A protein and the small-molecule ligand that binds it are described below.
Small molecule (SMILES): Nc1nc2c(ncn2[C@@H]2O[C@H](CO[P](=O)(O)O[P](=O)(O)NP(=O)(O)O)[C@@H](O)[C@H]2O)c(=O)[nH]1

Binding-site contacts:
Ligand atom N2 contacts residue ASP119 of chain 1.A at 3.1 Å (salt-bridge).
Ligand atom O1A contacts residue SER17 of chain 1.A at 3.5 Å (h-bond).
Ligand atom O2G contacts residue MG1 of chain 1.B at 2.3 Å.
Ligand atom N3B contacts residue GLY13 of chain 1.A at 3.1 Å (h-bond).
Ligand atom O3A contacts residue GLY15 of chain 1.A at 3.2 Å (h-bond).
Ligand atom PB contacts residue MG1 of chain 1.B at 3.2 Å.
Ligand atom N7 contacts residue ASN116 of chain 1.A at 3.2 Å (h-bond).
Ligand atom O6 contacts residue ALA146 of chain 1.A at 2.8 Å (h-bond).
Ligand atom O1B contacts residue GLY15 of chain 1.A at 3.1 Å (h-bond).
Ligand atom O1A contacts residue ALA18 of chain 1.A at 2.9 Å (h-bond).
Ligand atom C8 contacts residue ALA18 of chain 1.A at 3.5 Å (hydrophobic).
Ligand atom O1G contacts residue PRO34 of chain 1.A at 3.6 Å.
Ligand atom O2' contacts residue PHE28 of chain 1.A at 3.2 Å.
Ligand atom N3 contacts residue PHE28 of chain 1.A at 3.6 Å.
Ligand atom PG contacts residue MG1 of chain 1.B at 3.2 Å.
Ligand atom N7 contacts residue ALA18 of chain 1.A at 3.6 Å.
Ligand atom O2B contacts residue MG1 of chain 1.B at 2.2 Å.
Ligand atom N1 contacts residue ASP119 of chain 1.A at 2.9 Å (salt-bridge).
Ligand atom O2G contacts residue THR35 of chain 1.A at 3.0 Å (h-bond).
Ligand atom O6 contacts residue SER145 of chain 1.A at 3.5 Å.
Ligand atom O1A contacts residue GLY15 of chain 1.A at 3.4 Å.
Ligand atom O2B contacts residue LYS16 of chain 1.A at 3.4 Å (salt-bridge).
Ligand atom C2' contacts residue VAL29 of chain 1.A at 3.5 Å (hydrophobic).
Ligand atom O3G contacts residue LYS16 of chain 1.A at 2.6 Å (salt-bridge).
Ligand atom O1B contacts residue VAL14 of chain 1.A at 3.2 Å (h-bond).
Ligand atom O1B contacts residue LYS16 of chain 1.A at 3.0 Å (salt-bridge).
Ligand atom O4' contacts residue LYS117 of chain 1.A at 3.3 Å (salt-bridge).
Ligand atom O1B contacts residue GLY13 of chain 1.A at 3.4 Å (h-bond).
Ligand atom O6 contacts residue ASP119 of chain 1.A at 3.5 Å (salt-bridge).
Ligand atom O2B contacts residue SER17 of chain 1.A at 2.9 Å (h-bond).
Ligand atom O6 contacts residue LYS147 of chain 1.A at 3.6 Å (salt-bridge).
Ligand atom O2' contacts residue VAL29 of chain 1.A at 2.7 Å (h-bond).
Ligand atom O3A contacts residue GLY13 of chain 1.A at 3.5 Å.
Ligand atom O6 contacts residue LYS117 of chain 1.A at 3.4 Å.
Ligand atom C8 contacts residue GLY15 of chain 1.A at 3.6 Å.
Ligand atom N3B contacts residue MG1 of chain 1.B at 3.4 Å.
Ligand atom O3G contacts residue GLY12 of chain 1.A at 3.4 Å.
Ligand atom O3G contacts residue GLY60 of chain 1.A at 2.9 Å (h-bond).
Ligand atom O6 contacts residue ASN116 of chain 1.A at 3.4 Å (h-bond).
Ligand atom O2' contacts residue ASP30 of chain 1.A at 3.3 Å.

Sequence of chain 1.A:
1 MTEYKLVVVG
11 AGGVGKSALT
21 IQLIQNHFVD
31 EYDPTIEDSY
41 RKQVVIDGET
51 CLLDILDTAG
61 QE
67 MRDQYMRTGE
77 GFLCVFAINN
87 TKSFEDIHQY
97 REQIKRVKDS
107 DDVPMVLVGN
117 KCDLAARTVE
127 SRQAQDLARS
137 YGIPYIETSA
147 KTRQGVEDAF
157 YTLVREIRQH